Binding-site contacts:
Ligand atom C22 contacts residue LEU141 of chain 1.B at 3.8 Å (hydrophobic).
Ligand atom C28 contacts residue MET49 of chain 1.B at 3.5 Å (hydrophobic).
Ligand atom C19 contacts residue GLU166 of chain 1.B at 3.5 Å.
Ligand atom C05 contacts residue CYS145 of chain 1.B at 2.7 Å (hydrophobic).
Ligand atom C06 contacts residue CYS145 of chain 1.B at 1.8 Å (hydrophobic).
Ligand atom C07 contacts residue CYS145 of chain 1.B at 3.1 Å (hydrophobic).
Ligand atom C25 contacts residue MET165 of chain 1.B at 3.8 Å (hydrophobic).
Ligand atom C10 contacts residue CYS145 of chain 1.B at 3.8 Å (hydrophobic).
Ligand atom C17 contacts residue LEU167 of chain 1.B at 3.5 Å (hydrophobic).
Ligand atom O09 contacts residue CYS145 of chain 1.B at 3.3 Å (h-bond).
Ligand atom N23 contacts residue HIS163 of chain 1.B at 3.0 Å (h-bond).
Ligand atom O09 contacts residue LEU141 of chain 1.B at 3.6 Å.
Ligand atom C25 contacts residue HIS164 of chain 1.B at 3.1 Å.
Ligand atom C24 contacts residue GLU166 of chain 1.B at 3.7 Å.
Ligand atom C21 contacts residue GLU166 of chain 1.B at 3.3 Å.
Ligand atom C26 contacts residue HIS164 of chain 1.B at 3.6 Å.
Ligand atom O09 contacts residue ASN142 of chain 1.B at 3.3 Å.
Ligand atom N23 contacts residue GLU166 of chain 1.B at 3.7 Å.
Ligand atom C17 contacts residue PRO168 of chain 1.B at 3.5 Å (hydrophobic).
Ligand atom C17 contacts residue GLU166 of chain 1.B at 3.0 Å.
Ligand atom C15 contacts residue GLU166 of chain 1.B at 3.4 Å.
Ligand atom C14 contacts residue GLU166 of chain 1.B at 3.6 Å.
Ligand atom C21 contacts residue ASN142 of chain 1.B at 3.8 Å.
Ligand atom C26 contacts residue MET165 of chain 1.B at 3.8 Å (hydrophobic).
Ligand atom C26 contacts residue HIS41 of chain 1.B at 3.7 Å.
Ligand atom C21 contacts residue PHE140 of chain 1.B at 3.3 Å (hydrophobic).
Ligand atom O12 contacts residue GLU166 of chain 1.B at 3.2 Å (salt-bridge).
Ligand atom C22 contacts residue PHE140 of chain 1.B at 3.2 Å (hydrophobic).
Ligand atom C18 contacts residue GLU166 of chain 1.B at 3.3 Å.
Ligand atom N23 contacts residue SER144 of chain 1.B at 3.8 Å.
Ligand atom C16 contacts residue GLU166 of chain 1.B at 3.1 Å.
Ligand atom C21 contacts residue LEU141 of chain 1.B at 3.6 Å (hydrophobic).
Ligand atom C22 contacts residue GLU166 of chain 1.B at 3.4 Å.
Ligand atom C20 contacts residue ASN142 of chain 1.B at 3.1 Å.
Ligand atom C05 contacts residue GLY143 of chain 1.B at 3.7 Å.
Ligand atom C25 contacts residue CYS145 of chain 1.B at 3.6 Å (hydrophobic).
Ligand atom O09 contacts residue GLY143 of chain 1.B at 2.8 Å (h-bond).
Ligand atom C03 contacts residue ASN142 of chain 1.B at 3.4 Å.
Ligand atom N04 contacts residue CYS145 of chain 1.B at 3.5 Å (h-bond).
Ligand atom C11 contacts residue ASN142 of chain 1.B at 3.7 Å.

The protein below binds the small molecule below.
Small molecule (SMILES): CC(C)(C)c1ccc(N(C(=O)CCO)[C@@H](C(=O)NCc2ccccc2)c2cccnc2)cc1

Sequence of chain 1.A:
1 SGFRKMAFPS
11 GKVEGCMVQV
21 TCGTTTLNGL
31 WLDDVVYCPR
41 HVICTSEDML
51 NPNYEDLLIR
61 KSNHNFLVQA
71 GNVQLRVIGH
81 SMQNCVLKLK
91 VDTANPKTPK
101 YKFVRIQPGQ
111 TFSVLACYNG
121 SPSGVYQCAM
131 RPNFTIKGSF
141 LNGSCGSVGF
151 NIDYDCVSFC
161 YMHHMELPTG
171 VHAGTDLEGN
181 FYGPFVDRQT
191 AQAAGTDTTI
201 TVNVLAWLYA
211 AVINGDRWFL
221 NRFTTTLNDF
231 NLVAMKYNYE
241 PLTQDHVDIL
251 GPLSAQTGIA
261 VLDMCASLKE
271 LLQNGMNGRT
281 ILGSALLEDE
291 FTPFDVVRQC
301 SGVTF

Sequence of chain 1.B:
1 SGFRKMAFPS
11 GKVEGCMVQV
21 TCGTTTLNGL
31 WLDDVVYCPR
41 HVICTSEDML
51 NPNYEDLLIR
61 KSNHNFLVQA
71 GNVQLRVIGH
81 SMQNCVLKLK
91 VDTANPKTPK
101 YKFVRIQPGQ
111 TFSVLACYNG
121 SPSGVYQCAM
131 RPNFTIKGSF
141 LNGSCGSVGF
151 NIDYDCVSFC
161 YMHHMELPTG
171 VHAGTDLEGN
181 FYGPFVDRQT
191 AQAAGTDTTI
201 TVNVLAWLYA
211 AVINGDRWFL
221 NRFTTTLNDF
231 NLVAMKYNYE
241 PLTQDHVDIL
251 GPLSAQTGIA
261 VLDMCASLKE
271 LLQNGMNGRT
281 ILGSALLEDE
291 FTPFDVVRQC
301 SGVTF